Sequence of chain 1.K:
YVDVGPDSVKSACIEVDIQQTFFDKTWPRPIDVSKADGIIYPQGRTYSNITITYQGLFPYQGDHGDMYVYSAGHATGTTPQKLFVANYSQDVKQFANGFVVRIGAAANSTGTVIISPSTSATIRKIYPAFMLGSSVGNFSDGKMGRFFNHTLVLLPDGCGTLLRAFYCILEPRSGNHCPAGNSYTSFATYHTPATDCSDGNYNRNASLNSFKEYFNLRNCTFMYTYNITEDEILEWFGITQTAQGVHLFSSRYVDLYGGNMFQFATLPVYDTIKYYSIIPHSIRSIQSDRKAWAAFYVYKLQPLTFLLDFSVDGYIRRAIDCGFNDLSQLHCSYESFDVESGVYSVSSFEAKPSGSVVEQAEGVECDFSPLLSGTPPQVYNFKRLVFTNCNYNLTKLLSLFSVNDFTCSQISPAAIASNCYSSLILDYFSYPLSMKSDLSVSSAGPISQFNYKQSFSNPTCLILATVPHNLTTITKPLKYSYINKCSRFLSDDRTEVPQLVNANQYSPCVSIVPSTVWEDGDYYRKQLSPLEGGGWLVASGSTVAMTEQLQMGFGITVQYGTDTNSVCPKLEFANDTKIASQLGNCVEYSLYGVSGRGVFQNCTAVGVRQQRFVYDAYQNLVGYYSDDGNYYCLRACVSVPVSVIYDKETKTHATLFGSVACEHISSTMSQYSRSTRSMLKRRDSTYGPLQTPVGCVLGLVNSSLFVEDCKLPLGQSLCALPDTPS

The small molecule below binds the protein below.
Small molecule (SMILES): CC(=O)N[C@H]1[C@H](O[C@H]2[C@H](O)[C@@H](NC(C)=O)CO[C@@H]2CO)O[C@H](CO)[C@@H](O)[C@@H]1O

Binding-site contacts:
Ligand atom O7 contacts residue ASP248 of chain 1.K at 3.0 Å (salt-bridge).
Ligand atom O7 contacts residue ILE250 of chain 1.K at 3.3 Å.
Ligand atom O7 contacts residue GLU249 of chain 1.K at 2.8 Å (salt-bridge).
Ligand atom O7 contacts residue ALA124 of chain 1.K at 3.7 Å.
Ligand atom C2 contacts residue ASN125 of chain 1.K at 2.3 Å.
Ligand atom O4 contacts residue ASP248 of chain 1.K at 3.9 Å.
Ligand atom C5 contacts residue ILE250 of chain 1.K at 4.2 Å (hydrophobic).
Ligand atom C1 contacts residue GLU249 of chain 1.K at 3.7 Å.
Ligand atom O5 contacts residue GLU249 of chain 1.K at 3.7 Å.
Ligand atom O7 contacts residue LEU251 of chain 1.K at 3.9 Å.
Ligand atom O5 contacts residue ASN125 of chain 1.K at 2.5 Å (h-bond).
Ligand atom O4 contacts residue TYR274 of chain 1.K at 3.8 Å.
Ligand atom O3 contacts residue TYR274 of chain 1.K at 3.5 Å (h-bond).
Ligand atom C4 contacts residue ASN125 of chain 1.K at 4.2 Å.
Ligand atom C3 contacts residue TYR274 of chain 1.K at 4.1 Å (hydrophobic).
Ligand atom C1 contacts residue ASN125 of chain 1.K at 1.4 Å.
Ligand atom O6 contacts residue TYR274 of chain 1.K at 3.2 Å.
Ligand atom C7 contacts residue ALA124 of chain 1.K at 4.2 Å (hydrophobic).
Ligand atom C7 contacts residue ASN125 of chain 1.K at 3.3 Å.
Ligand atom C3 contacts residue ILE250 of chain 1.K at 4.0 Å (hydrophobic).
Ligand atom C4 contacts residue TYR274 of chain 1.K at 3.5 Å (hydrophobic).
Ligand atom C4 contacts residue ILE250 of chain 1.K at 4.4 Å (hydrophobic).
Ligand atom O3 contacts residue ILE250 of chain 1.K at 4.2 Å.
Ligand atom C5 contacts residue GLU249 of chain 1.K at 3.8 Å.
Ligand atom C3 contacts residue ASN125 of chain 1.K at 3.7 Å.
Ligand atom C5 contacts residue ASN125 of chain 1.K at 3.7 Å.
Ligand atom C7 contacts residue ASP248 of chain 1.K at 3.7 Å.
Ligand atom C7 contacts residue GLU249 of chain 1.K at 4.0 Å.
Ligand atom O6 contacts residue ASP248 of chain 1.K at 4.3 Å.
Ligand atom O5 contacts residue ILE250 of chain 1.K at 4.3 Å.
Ligand atom C8 contacts residue ALA124 of chain 1.K at 3.9 Å (hydrophobic).
Ligand atom O6 contacts residue GLU249 of chain 1.K at 3.9 Å.
Ligand atom O4 contacts residue ILE250 of chain 1.K at 4.1 Å.
Ligand atom N2 contacts residue ASN125 of chain 1.K at 2.7 Å (h-bond).
Ligand atom C6 contacts residue TYR274 of chain 1.K at 3.7 Å (hydrophobic).
Ligand atom O7 contacts residue ASN125 of chain 1.K at 3.6 Å.
Ligand atom C5 contacts residue TYR274 of chain 1.K at 4.1 Å (hydrophobic).
Ligand atom C8 contacts residue ASN125 of chain 1.K at 4.4 Å.
Ligand atom C8 contacts residue ASP248 of chain 1.K at 4.2 Å.
Ligand atom C7 contacts residue ILE250 of chain 1.K at 4.4 Å (hydrophobic).